Sequence of chain 1.A:
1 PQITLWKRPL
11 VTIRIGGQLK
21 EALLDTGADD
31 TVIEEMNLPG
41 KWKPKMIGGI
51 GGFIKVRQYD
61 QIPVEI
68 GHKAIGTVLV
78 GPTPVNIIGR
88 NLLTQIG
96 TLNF

Binding-site contacts:
Ligand atom OAE contacts residue GLY48 of chain 1.A at 3.9 Å.
Ligand atom CG contacts residue GLY27 of chain 1.A at 3.8 Å.
Ligand atom CA contacts residue GLY27 of chain 1.A at 3.5 Å.
Ligand atom C contacts residue ASP25 of chain 1.A at 3.5 Å.
Ligand atom CB contacts residue ILE84 of chain 1.B at 3.7 Å (hydrophobic).
Ligand atom N contacts residue GLY27 of chain 1.A at 2.8 Å (h-bond).
Ligand atom CAM contacts residue PRO81 of chain 1.B at 3.9 Å (hydrophobic).
Ligand atom CA contacts residue ASP25 of chain 1.B at 3.9 Å.
Ligand atom OAC contacts residue ALA28 of chain 1.A at 3.8 Å.
Ligand atom CAN contacts residue GLY48 of chain 1.A at 3.5 Å.
Ligand atom CD2 contacts residue GLY27 of chain 1.A at 3.4 Å.
Ligand atom OAC contacts residue ASP29 of chain 1.A at 2.9 Å (salt-bridge).
Ligand atom NAP contacts residue GLY48 of chain 1.A at 2.9 Å (h-bond).
Ligand atom O contacts residue ASP25 of chain 1.A at 3.9 Å.
Ligand atom CAU contacts residue GLY27 of chain 1.A at 3.9 Å.
Ligand atom C contacts residue ASP25 of chain 1.B at 3.2 Å.
Ligand atom CAZ contacts residue GLY48 of chain 1.A at 3.8 Å.
Ligand atom CB contacts residue GLY27 of chain 1.A at 3.4 Å.
Ligand atom O contacts residue ASP25 of chain 1.B at 2.4 Å (salt-bridge).
Ligand atom CG contacts residue ILE84 of chain 1.B at 3.8 Å (hydrophobic).
Ligand atom OAC contacts residue GLY27 of chain 1.A at 3.8 Å.
Ligand atom OXT contacts residue DRS1 of chain 1.G at 2.8 Å.
Ligand atom OH contacts residue VAL82 of chain 1.B at 3.8 Å.
Ligand atom OAE contacts residue GLY49 of chain 1.A at 3.2 Å.
Ligand atom CAS contacts residue GLY48 of chain 1.A at 3.7 Å.
Ligand atom C contacts residue GLY27 of chain 1.A at 3.7 Å.
Ligand atom CD2 contacts residue LEU23 of chain 1.B at 3.5 Å (hydrophobic).
Ligand atom CAL contacts residue GLY48 of chain 1.A at 3.9 Å.
Ligand atom OXT contacts residue ASP25 of chain 1.A at 2.5 Å (salt-bridge).
Ligand atom OXT contacts residue GLY27 of chain 1.A at 3.7 Å.
Ligand atom CAN contacts residue ASP29 of chain 1.A at 3.7 Å.
Ligand atom C contacts residue DRS1 of chain 1.G at 2.9 Å.
Ligand atom CE1 contacts residue PRO81 of chain 1.B at 3.6 Å (hydrophobic).
Ligand atom CAK contacts residue GLY48 of chain 1.A at 3.1 Å.
Ligand atom OH contacts residue PRO81 of chain 1.B at 3.6 Å.
Ligand atom CAX contacts residue GLY48 of chain 1.A at 3.8 Å.
Ligand atom CB contacts residue ASP25 of chain 1.B at 3.2 Å.
Ligand atom CAB contacts residue ALA28 of chain 1.A at 3.6 Å (hydrophobic).
Ligand atom CAL contacts residue ARG8 of chain 1.B at 3.7 Å.
Ligand atom O contacts residue DRS1 of chain 1.G at 2.7 Å.

This small molecule binds to this protein.
Small molecule (SMILES): CC(C)[C@@H]1NC(=O)CCCCOc2ccc(cc2)C[C@@H](C(=O)O)NC1=O

Sequence of chain 1.B:
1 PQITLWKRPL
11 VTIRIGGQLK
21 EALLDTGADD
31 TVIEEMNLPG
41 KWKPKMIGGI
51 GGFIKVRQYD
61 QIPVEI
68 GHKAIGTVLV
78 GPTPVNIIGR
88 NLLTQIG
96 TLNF